Binding-site contacts:
Ligand atom C3 contacts residue ASN58 of chain 1.A at 3.9 Å.
Ligand atom O7 contacts residue SER17 of chain 1.B at 3.2 Å.
Ligand atom C7 contacts residue GLU57 of chain 1.A at 4.5 Å.
Ligand atom C2 contacts residue ASN58 of chain 1.A at 2.5 Å.
Ligand atom N2 contacts residue ASN58 of chain 1.A at 2.9 Å (h-bond).
Ligand atom C4 contacts residue ASN58 of chain 1.A at 4.3 Å.
Ligand atom C1 contacts residue ASN58 of chain 1.A at 1.5 Å.
Ligand atom C7 contacts residue GLY16 of chain 1.B at 4.3 Å.
Ligand atom O7 contacts residue GLY16 of chain 1.B at 4.1 Å.
Ligand atom C1 contacts residue GLU57 of chain 1.A at 4.3 Å.
Ligand atom C7 contacts residue SER17 of chain 1.B at 4.0 Å.
Ligand atom N2 contacts residue GLU57 of chain 1.A at 3.7 Å.
Ligand atom O5 contacts residue ASN58 of chain 1.A at 2.5 Å (h-bond).
Ligand atom C8 contacts residue SER17 of chain 1.B at 4.0 Å.
Ligand atom C5 contacts residue ASN58 of chain 1.A at 3.8 Å.
Ligand atom C8 contacts residue GLU57 of chain 1.A at 3.8 Å.
Ligand atom O7 contacts residue ASN58 of chain 1.A at 4.1 Å.
Ligand atom C7 contacts residue ASN58 of chain 1.A at 3.7 Å.

Sequence of chain 1.B:
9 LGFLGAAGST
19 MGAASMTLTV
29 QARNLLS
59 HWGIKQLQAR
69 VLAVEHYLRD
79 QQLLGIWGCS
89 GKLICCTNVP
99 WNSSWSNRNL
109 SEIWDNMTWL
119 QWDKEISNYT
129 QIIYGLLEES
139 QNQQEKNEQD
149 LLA

Sequence of chain 1.A:
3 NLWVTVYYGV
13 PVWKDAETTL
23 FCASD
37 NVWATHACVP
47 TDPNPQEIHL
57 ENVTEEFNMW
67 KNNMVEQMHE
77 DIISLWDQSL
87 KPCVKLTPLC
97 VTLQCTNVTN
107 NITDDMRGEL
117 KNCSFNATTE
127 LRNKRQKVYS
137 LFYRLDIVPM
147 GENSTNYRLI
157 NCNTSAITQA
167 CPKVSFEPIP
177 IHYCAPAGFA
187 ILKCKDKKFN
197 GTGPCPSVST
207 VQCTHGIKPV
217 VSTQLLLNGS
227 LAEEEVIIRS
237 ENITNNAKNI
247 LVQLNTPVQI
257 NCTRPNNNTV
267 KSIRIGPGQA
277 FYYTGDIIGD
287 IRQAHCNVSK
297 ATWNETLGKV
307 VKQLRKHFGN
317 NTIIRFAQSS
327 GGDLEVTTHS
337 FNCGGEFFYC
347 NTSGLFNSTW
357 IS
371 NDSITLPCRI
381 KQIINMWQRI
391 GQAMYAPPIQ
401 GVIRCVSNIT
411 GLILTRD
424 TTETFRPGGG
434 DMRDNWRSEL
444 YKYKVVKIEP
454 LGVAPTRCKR

This small molecule binds to this protein.
Small molecule (SMILES): CC(=O)N[C@@H]1[C@@H](O)[C@H](O)[C@@H](CO)O[C@H]1O